Binding-site contacts:
Ligand atom O4 contacts residue TRP357 of chain 1.A at 4.2 Å.
Ligand atom C2 contacts residue ASN65 of chain 1.A at 2.6 Å.
Ligand atom C5 contacts residue ASN65 of chain 1.A at 3.7 Å.
Ligand atom C8 contacts residue TRP357 of chain 1.A at 3.3 Å (hydrophobic).
Ligand atom C7 contacts residue ASN65 of chain 1.A at 3.4 Å.
Ligand atom O7 contacts residue ASN65 of chain 1.A at 3.5 Å (h-bond).
Ligand atom O5 contacts residue TRP357 of chain 1.A at 4.3 Å.
Ligand atom C5 contacts residue TRP357 of chain 1.A at 3.7 Å (hydrophobic).
Ligand atom C1 contacts residue TRP357 of chain 1.A at 4.0 Å (hydrophobic).
Ligand atom O5 contacts residue ASN65 of chain 1.A at 2.4 Å (h-bond).
Ligand atom C7 contacts residue TRP357 of chain 1.A at 3.9 Å (hydrophobic).
Ligand atom C2 contacts residue TRP357 of chain 1.A at 4.3 Å (hydrophobic).
Ligand atom C1 contacts residue ASN65 of chain 1.A at 1.5 Å.
Ligand atom C6 contacts residue TRP357 of chain 1.A at 4.2 Å (hydrophobic).
Ligand atom C4 contacts residue TRP357 of chain 1.A at 4.3 Å (hydrophobic).
Ligand atom N2 contacts residue TRP357 of chain 1.A at 3.5 Å (h-bond).
Ligand atom C4 contacts residue ASN65 of chain 1.A at 4.4 Å.
Ligand atom C3 contacts residue ASN65 of chain 1.A at 4.0 Å.
Ligand atom N2 contacts residue ASN65 of chain 1.A at 3.0 Å (h-bond).
Ligand atom C3 contacts residue TRP357 of chain 1.A at 4.0 Å (hydrophobic).

Sequence of chain 1.A:
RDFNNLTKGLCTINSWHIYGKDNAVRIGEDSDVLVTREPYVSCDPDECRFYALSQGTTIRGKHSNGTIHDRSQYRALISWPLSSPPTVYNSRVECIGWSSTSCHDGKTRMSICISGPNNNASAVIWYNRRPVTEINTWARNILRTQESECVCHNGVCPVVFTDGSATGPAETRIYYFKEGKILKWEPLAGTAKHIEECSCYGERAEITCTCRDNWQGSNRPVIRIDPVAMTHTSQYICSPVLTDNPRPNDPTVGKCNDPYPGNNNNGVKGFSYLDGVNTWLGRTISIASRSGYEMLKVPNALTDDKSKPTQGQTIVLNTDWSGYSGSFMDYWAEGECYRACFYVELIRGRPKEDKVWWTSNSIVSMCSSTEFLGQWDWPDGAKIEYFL

The small molecule below binds the protein below.
Small molecule (SMILES): CC(=O)N[C@@H]1[C@@H](O)[C@H](O)[C@@H](CO)O[C@H]1O